The protein below binds the small molecule below.
Small molecule (SMILES): CC(=O)N[C@@H]1[C@@H](O)[C@H](O)[C@@H](CO)O[C@H]1O

Binding-site contacts:
Ligand atom O5 contacts residue ASN331 of chain 1.C at 2.4 Å (h-bond).
Ligand atom C2 contacts residue ASN331 of chain 1.C at 2.5 Å.
Ligand atom C7 contacts residue PRO330 of chain 1.C at 4.2 Å (hydrophobic).
Ligand atom C5 contacts residue ASN331 of chain 1.C at 3.7 Å.
Ligand atom C7 contacts residue ASN331 of chain 1.C at 3.4 Å.
Ligand atom C4 contacts residue ASN331 of chain 1.C at 4.2 Å.
Ligand atom O7 contacts residue PRO330 of chain 1.C at 3.8 Å.
Ligand atom N2 contacts residue ASN331 of chain 1.C at 2.9 Å (h-bond).
Ligand atom C8 contacts residue ASN331 of chain 1.C at 3.6 Å.
Ligand atom N2 contacts residue PRO330 of chain 1.C at 3.9 Å.
Ligand atom O7 contacts residue ASN331 of chain 1.C at 4.3 Å.
Ligand atom C1 contacts residue ASN331 of chain 1.C at 1.4 Å.
Ligand atom C3 contacts residue ASN331 of chain 1.C at 3.8 Å.

Sequence of chain 1.C:
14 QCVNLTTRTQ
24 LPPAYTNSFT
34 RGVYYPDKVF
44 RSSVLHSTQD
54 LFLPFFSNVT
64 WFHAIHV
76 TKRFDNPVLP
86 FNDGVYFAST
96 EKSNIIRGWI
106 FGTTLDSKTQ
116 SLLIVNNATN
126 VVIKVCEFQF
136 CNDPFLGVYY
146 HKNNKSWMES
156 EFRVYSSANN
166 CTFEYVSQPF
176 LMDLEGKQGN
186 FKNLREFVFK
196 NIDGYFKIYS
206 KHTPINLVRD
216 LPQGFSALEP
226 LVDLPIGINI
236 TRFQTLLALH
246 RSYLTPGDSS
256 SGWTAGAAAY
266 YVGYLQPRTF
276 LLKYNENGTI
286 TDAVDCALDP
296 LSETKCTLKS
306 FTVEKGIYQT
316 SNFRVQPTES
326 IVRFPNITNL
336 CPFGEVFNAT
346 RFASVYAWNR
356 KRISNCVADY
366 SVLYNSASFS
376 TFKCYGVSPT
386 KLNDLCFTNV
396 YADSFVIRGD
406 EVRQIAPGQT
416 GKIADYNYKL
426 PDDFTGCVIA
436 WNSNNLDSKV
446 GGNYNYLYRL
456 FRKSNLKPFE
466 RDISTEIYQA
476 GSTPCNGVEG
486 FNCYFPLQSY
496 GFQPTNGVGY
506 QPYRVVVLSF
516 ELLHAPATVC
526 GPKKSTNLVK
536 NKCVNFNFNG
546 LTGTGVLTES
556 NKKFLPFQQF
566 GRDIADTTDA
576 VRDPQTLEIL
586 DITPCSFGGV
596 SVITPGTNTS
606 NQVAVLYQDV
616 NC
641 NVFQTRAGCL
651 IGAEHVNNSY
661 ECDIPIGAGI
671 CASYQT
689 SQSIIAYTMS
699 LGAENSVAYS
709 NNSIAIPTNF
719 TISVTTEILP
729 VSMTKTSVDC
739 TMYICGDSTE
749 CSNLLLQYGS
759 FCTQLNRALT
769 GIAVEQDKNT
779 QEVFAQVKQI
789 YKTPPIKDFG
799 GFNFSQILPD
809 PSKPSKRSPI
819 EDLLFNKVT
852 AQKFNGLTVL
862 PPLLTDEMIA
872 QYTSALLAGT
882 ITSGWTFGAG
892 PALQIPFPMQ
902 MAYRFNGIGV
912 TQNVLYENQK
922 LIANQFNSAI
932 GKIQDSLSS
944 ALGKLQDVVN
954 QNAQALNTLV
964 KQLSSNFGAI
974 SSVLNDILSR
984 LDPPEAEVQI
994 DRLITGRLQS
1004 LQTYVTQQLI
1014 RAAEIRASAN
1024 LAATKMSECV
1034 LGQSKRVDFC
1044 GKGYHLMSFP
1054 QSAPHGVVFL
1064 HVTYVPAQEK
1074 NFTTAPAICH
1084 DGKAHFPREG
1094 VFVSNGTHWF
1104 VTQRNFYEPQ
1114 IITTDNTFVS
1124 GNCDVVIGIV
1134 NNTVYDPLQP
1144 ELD